Sequence of chain 1.D:
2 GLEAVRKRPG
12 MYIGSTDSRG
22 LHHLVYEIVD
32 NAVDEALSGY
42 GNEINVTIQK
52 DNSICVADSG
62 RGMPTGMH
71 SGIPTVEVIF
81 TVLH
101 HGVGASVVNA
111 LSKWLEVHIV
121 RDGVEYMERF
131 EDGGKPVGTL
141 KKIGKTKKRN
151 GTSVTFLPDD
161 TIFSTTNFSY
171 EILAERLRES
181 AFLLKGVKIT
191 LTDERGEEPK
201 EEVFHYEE

A small-molecule ligand and the protein it binds are described below.
Small molecule (SMILES): CCc1[nH]c2nc(Sc3cccnc3)nc(OC)c2c1C=O

Binding-site contacts:
Ligand atom C11 contacts residue ARG62 of chain 1.D at 3.8 Å.
Ligand atom C16 contacts residue GLU36 of chain 1.D at 3.3 Å.
Ligand atom C16 contacts residue ARG62 of chain 1.D at 3.4 Å.
Ligand atom O20 contacts residue ALA105 of chain 1.D at 3.8 Å.
Ligand atom C14 contacts residue ARG62 of chain 1.D at 3.7 Å.
Ligand atom C11 contacts residue GLU36 of chain 1.D at 3.5 Å.
Ligand atom C5 contacts residue ASN32 of chain 1.D at 3.6 Å.
Ligand atom C12 contacts residue GLY63 of chain 1.D at 3.3 Å.
Ligand atom C4 contacts residue MET64 of chain 1.D at 4.0 Å (hydrophobic).
Ligand atom C15 contacts residue ARG62 of chain 1.D at 3.4 Å.
Ligand atom S10 contacts residue GLY63 of chain 1.D at 3.8 Å.
Ligand atom C19 contacts residue ASN32 of chain 1.D at 3.4 Å.
Ligand atom N2 contacts residue THR152 of chain 1.D at 3.8 Å.
Ligand atom C21 contacts residue VAL154 of chain 1.D at 3.8 Å (hydrophobic).
Ligand atom N9 contacts residue ASP59 of chain 1.D at 4.0 Å.
Ligand atom N13 contacts residue ARG62 of chain 1.D at 4.0 Å.
Ligand atom N2 contacts residue ASP59 of chain 1.D at 2.8 Å (salt-bridge).
Ligand atom C22 contacts residue VAL154 of chain 1.D at 4.1 Å (hydrophobic).
Ligand atom C21 contacts residue ILE29 of chain 1.D at 3.7 Å (hydrophobic).
Ligand atom C18 contacts residue GLY102 of chain 1.D at 3.6 Å.
Ligand atom C11 contacts residue GLY63 of chain 1.D at 4.0 Å.
Ligand atom C12 contacts residue ARG62 of chain 1.D at 3.8 Å.
Ligand atom C1 contacts residue ASP59 of chain 1.D at 3.8 Å.
Ligand atom C22 contacts residue ASP59 of chain 1.D at 3.2 Å.
Ligand atom N7 contacts residue MET64 of chain 1.D at 3.5 Å.
Ligand atom C19 contacts residue MET64 of chain 1.D at 4.0 Å (hydrophobic).
Ligand atom C22 contacts residue ILE29 of chain 1.D at 3.9 Å (hydrophobic).
Ligand atom N9 contacts residue THR152 of chain 1.D at 3.4 Å (h-bond).
Ligand atom C6 contacts residue MET64 of chain 1.D at 3.5 Å (hydrophobic).
Ligand atom O20 contacts residue ASN32 of chain 1.D at 3.2 Å (h-bond).
Ligand atom C8 contacts residue MET64 of chain 1.D at 4.0 Å (hydrophobic).
Ligand atom O17 contacts residue MET64 of chain 1.D at 3.7 Å.
Ligand atom C3 contacts residue ASP59 of chain 1.D at 3.7 Å.
Ligand atom C8 contacts residue GLU36 of chain 1.D at 4.0 Å.
Ligand atom S10 contacts residue GLU36 of chain 1.D at 3.4 Å (salt-bridge).
Ligand atom C1 contacts residue ASN32 of chain 1.D at 4.0 Å.
Ligand atom C5 contacts residue MET64 of chain 1.D at 3.9 Å (hydrophobic).
Ligand atom C8 contacts residue THR152 of chain 1.D at 4.1 Å.
Ligand atom C22 contacts residue VAL57 of chain 1.D at 3.9 Å (hydrophobic).
Ligand atom C3 contacts residue THR152 of chain 1.D at 3.8 Å.